Sequence of chain 1.A:
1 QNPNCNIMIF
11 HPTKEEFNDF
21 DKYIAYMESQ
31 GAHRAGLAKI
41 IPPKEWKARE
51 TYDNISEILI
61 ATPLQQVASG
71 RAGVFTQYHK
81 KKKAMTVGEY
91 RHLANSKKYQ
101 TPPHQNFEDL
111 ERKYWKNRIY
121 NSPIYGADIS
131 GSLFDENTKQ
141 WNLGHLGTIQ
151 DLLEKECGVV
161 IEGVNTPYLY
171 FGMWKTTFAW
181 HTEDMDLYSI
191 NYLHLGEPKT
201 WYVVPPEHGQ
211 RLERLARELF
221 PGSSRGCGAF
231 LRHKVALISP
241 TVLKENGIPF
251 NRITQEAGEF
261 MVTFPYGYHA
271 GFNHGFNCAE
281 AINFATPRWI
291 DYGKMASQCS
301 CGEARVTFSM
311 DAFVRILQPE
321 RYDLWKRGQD

This small molecule binds to this protein.
Small molecule (SMILES): O=C(O)CCC(=O)C(=O)O

Binding-site contacts:
Ligand atom C3 contacts residue PHE178 of chain 1.A at 3.8 Å (hydrophobic).
Ligand atom O4 contacts residue PHE178 of chain 1.A at 3.6 Å.
Ligand atom C3 contacts residue TRP201 of chain 1.A at 3.8 Å (hydrophobic).
Ligand atom C1 contacts residue HIS269 of chain 1.A at 3.8 Å.
Ligand atom C5 contacts residue LYS199 of chain 1.A at 3.8 Å.
Ligand atom C5 contacts residue ASN191 of chain 1.A at 4.0 Å.
Ligand atom O3 contacts residue ASN191 of chain 1.A at 3.2 Å (h-bond).
Ligand atom C4 contacts residue PDO1 of chain 1.S at 3.9 Å.
Ligand atom O2 contacts residue HIS269 of chain 1.A at 3.1 Å (h-bond).
Ligand atom O5 contacts residue PHE178 of chain 1.A at 3.6 Å.
Ligand atom O4 contacts residue TYR125 of chain 1.A at 2.5 Å (h-bond).
Ligand atom O3 contacts residue TYR125 of chain 1.A at 3.4 Å (h-bond).
Ligand atom O5 contacts residue HIS269 of chain 1.A at 3.1 Å (h-bond).
Ligand atom O1 contacts residue NI1 of chain 1.F at 4.0 Å.
Ligand atom C2 contacts residue HIS269 of chain 1.A at 3.8 Å.
Ligand atom C5 contacts residue PHE178 of chain 1.A at 3.9 Å (hydrophobic).
Ligand atom O3 contacts residue LYS199 of chain 1.A at 2.8 Å (salt-bridge).
Ligand atom O5 contacts residue NI1 of chain 1.F at 2.2 Å (h-bond).
Ligand atom O1 contacts residue ASN191 of chain 1.A at 3.1 Å (h-bond).
Ligand atom O4 contacts residue TYR170 of chain 1.A at 3.8 Å.
Ligand atom O5 contacts residue HIS181 of chain 1.A at 3.0 Å (h-bond).
Ligand atom C5 contacts residue TYR170 of chain 1.A at 4.0 Å (hydrophobic).
Ligand atom O1 contacts residue TRP201 of chain 1.A at 3.5 Å.
Ligand atom C1 contacts residue NI1 of chain 1.F at 2.8 Å.
Ligand atom C1 contacts residue M3L4 of chain 1.C at 3.5 Å.
Ligand atom O1 contacts residue SER189 of chain 1.A at 3.8 Å.
Ligand atom O2 contacts residue NI1 of chain 1.F at 2.1 Å (h-bond).
Ligand atom C2 contacts residue TRP201 of chain 1.A at 3.9 Å (hydrophobic).
Ligand atom C1 contacts residue TRP201 of chain 1.A at 3.7 Å (hydrophobic).
Ligand atom O2 contacts residue SER189 of chain 1.A at 2.7 Å (h-bond).
Ligand atom O2 contacts residue M3L4 of chain 1.C at 3.6 Å.
Ligand atom C2 contacts residue NI1 of chain 1.F at 2.9 Å.
Ligand atom O1 contacts residue M3L4 of chain 1.C at 3.5 Å.
Ligand atom C5 contacts residue TYR125 of chain 1.A at 3.3 Å (hydrophobic).
Ligand atom O2 contacts residue GLU183 of chain 1.A at 3.1 Å (salt-bridge).
Ligand atom C4 contacts residue ASN191 of chain 1.A at 3.9 Å.
Ligand atom O1 contacts residue ALA281 of chain 1.A at 3.8 Å.
Ligand atom C1 contacts residue SER189 of chain 1.A at 3.6 Å.
Ligand atom C3 contacts residue ASN191 of chain 1.A at 3.6 Å.
Ligand atom O5 contacts residue PDO1 of chain 1.S at 3.3 Å.

Sequence of chain 1.C:
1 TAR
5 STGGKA